Binding-site contacts:
Ligand atom C3 contacts residue ASN798 of chain 1.C at 3.8 Å.
Ligand atom C1 contacts residue ASN798 of chain 1.C at 1.4 Å.
Ligand atom O5 contacts residue SER800 of chain 1.C at 3.6 Å (h-bond).
Ligand atom C4 contacts residue ASN798 of chain 1.C at 4.1 Å.
Ligand atom O6 contacts residue SER800 of chain 1.C at 3.8 Å.
Ligand atom O6 contacts residue GLN801 of chain 1.C at 3.0 Å (h-bond).
Ligand atom C5 contacts residue SER800 of chain 1.C at 3.7 Å.
Ligand atom C6 contacts residue GLN801 of chain 1.C at 3.7 Å.
Ligand atom O5 contacts residue ASN798 of chain 1.C at 2.3 Å (h-bond).
Ligand atom C5 contacts residue GLN801 of chain 1.C at 4.1 Å.
Ligand atom C7 contacts residue ASN798 of chain 1.C at 3.3 Å.
Ligand atom O6 contacts residue ASN798 of chain 1.C at 4.0 Å.
Ligand atom O7 contacts residue ASN798 of chain 1.C at 2.8 Å (h-bond).
Ligand atom C5 contacts residue ASN798 of chain 1.C at 3.6 Å.
Ligand atom C1 contacts residue SER800 of chain 1.C at 3.7 Å.
Ligand atom O5 contacts residue GLN801 of chain 1.C at 4.5 Å.
Ligand atom N2 contacts residue ASN798 of chain 1.C at 3.0 Å (h-bond).
Ligand atom C6 contacts residue SER800 of chain 1.C at 4.2 Å.
Ligand atom C2 contacts residue ASN798 of chain 1.C at 2.5 Å.

The protein below binds the small molecule below.
Small molecule (SMILES): CC(=O)N[C@@H]1[C@@H](O)[C@H](O)[C@@H](CO)O[C@H]1O

Sequence of chain 1.C:
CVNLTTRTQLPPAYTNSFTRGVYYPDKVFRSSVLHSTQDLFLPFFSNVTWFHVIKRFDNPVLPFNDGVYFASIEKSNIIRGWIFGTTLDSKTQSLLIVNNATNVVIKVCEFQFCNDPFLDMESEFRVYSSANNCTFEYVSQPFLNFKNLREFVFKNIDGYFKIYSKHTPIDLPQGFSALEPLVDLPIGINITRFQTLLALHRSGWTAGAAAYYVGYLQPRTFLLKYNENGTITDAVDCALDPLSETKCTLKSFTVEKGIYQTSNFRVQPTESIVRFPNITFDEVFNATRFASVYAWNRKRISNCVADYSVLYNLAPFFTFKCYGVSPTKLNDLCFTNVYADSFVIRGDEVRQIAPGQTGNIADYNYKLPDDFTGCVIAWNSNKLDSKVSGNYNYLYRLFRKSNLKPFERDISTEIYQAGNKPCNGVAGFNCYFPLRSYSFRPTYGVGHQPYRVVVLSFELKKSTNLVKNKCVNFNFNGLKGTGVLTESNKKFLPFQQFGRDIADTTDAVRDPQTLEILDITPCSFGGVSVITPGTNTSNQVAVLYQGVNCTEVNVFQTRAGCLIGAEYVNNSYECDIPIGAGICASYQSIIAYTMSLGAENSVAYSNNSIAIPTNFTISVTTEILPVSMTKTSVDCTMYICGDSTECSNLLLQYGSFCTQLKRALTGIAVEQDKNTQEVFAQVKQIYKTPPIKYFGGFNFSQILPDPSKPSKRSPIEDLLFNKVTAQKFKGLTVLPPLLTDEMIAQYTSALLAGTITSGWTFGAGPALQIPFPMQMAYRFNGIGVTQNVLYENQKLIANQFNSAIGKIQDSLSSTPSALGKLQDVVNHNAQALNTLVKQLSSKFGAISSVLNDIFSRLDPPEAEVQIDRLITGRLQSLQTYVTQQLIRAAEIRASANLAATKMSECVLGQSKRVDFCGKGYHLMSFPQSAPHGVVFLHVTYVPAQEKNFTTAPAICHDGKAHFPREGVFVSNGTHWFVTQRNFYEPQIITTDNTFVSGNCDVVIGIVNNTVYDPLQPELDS